This small molecule binds to this protein.
Small molecule (SMILES): Nc1ncnc2c1ncn2[C@H]1C[C@H](O)[C@@H](COP(=O)(O)O)O1

Binding-site contacts:
Ligand atom N1 contacts residue GLY638 of chain 1.IA at 3.5 Å (h-bond).
Ligand atom O5' contacts residue PRO630 of chain 1.IA at 3.9 Å.
Ligand atom N1 contacts residue PRO419 of chain 1.IA at 4.4 Å.
Ligand atom O4' contacts residue PRO630 of chain 1.IA at 3.4 Å.
Ligand atom C5 contacts residue SER631 of chain 1.IA at 3.9 Å.
Ligand atom O1P contacts residue LYS640 of chain 1.IA at 4.4 Å.
Ligand atom C5 contacts residue PRO630 of chain 1.IA at 4.1 Å (hydrophobic).
Ligand atom C8 contacts residue PRO419 of chain 1.IA at 4.4 Å (hydrophobic).
Ligand atom N7 contacts residue SER631 of chain 1.IA at 3.3 Å.
Ligand atom O4' contacts residue HIS629 of chain 1.IA at 4.2 Å.
Ligand atom N3 contacts residue PRO630 of chain 1.IA at 3.3 Å.
Ligand atom C6 contacts residue PRO419 of chain 1.IA at 4.1 Å (hydrophobic).
Ligand atom N6 contacts residue GLY638 of chain 1.IA at 3.0 Å (h-bond).
Ligand atom C1' contacts residue HIS629 of chain 1.IA at 3.8 Å.
Ligand atom C8 contacts residue SER631 of chain 1.IA at 3.8 Å.
Ligand atom C6 contacts residue VAL418 of chain 1.IA at 4.0 Å (hydrophobic).
Ligand atom C1' contacts residue PRO630 of chain 1.IA at 4.0 Å (hydrophobic).
Ligand atom C5 contacts residue PRO419 of chain 1.IA at 4.0 Å (hydrophobic).
Ligand atom N7 contacts residue PRO419 of chain 1.IA at 4.0 Å.
Ligand atom C4 contacts residue PRO419 of chain 1.IA at 4.4 Å (hydrophobic).
Ligand atom C6 contacts residue PRO630 of chain 1.IA at 4.3 Å (hydrophobic).
Ligand atom N6 contacts residue VAL418 of chain 1.IA at 3.5 Å.
Ligand atom N7 contacts residue HIS629 of chain 1.IA at 4.3 Å.
Ligand atom C6 contacts residue GLY638 of chain 1.IA at 3.9 Å.
Ligand atom N6 contacts residue PRO419 of chain 1.IA at 4.5 Å.
Ligand atom C8 contacts residue HIS629 of chain 1.IA at 3.6 Å.
Ligand atom C6 contacts residue SER631 of chain 1.IA at 4.3 Å.
Ligand atom N1 contacts residue VAL418 of chain 1.IA at 4.1 Å.
Ligand atom N9 contacts residue HIS629 of chain 1.IA at 4.3 Å.
Ligand atom C4 contacts residue SER631 of chain 1.IA at 4.4 Å.
Ligand atom P contacts residue PRO630 of chain 1.IA at 4.5 Å.
Ligand atom N6 contacts residue SER631 of chain 1.IA at 4.2 Å.
Ligand atom C2' contacts residue HIS629 of chain 1.IA at 4.5 Å.
Ligand atom N9 contacts residue PRO630 of chain 1.IA at 4.0 Å.
Ligand atom N1 contacts residue PRO630 of chain 1.IA at 4.0 Å.
Ligand atom O1P contacts residue PRO630 of chain 1.IA at 4.3 Å.
Ligand atom C4 contacts residue PRO630 of chain 1.IA at 3.6 Å (hydrophobic).
Ligand atom C2 contacts residue PRO630 of chain 1.IA at 3.5 Å (hydrophobic).
Ligand atom P contacts residue HIS627 of chain 1.IA at 4.0 Å.
Ligand atom N6 contacts residue PHE637 of chain 1.IA at 4.0 Å.

Sequence of chain 1.IA:
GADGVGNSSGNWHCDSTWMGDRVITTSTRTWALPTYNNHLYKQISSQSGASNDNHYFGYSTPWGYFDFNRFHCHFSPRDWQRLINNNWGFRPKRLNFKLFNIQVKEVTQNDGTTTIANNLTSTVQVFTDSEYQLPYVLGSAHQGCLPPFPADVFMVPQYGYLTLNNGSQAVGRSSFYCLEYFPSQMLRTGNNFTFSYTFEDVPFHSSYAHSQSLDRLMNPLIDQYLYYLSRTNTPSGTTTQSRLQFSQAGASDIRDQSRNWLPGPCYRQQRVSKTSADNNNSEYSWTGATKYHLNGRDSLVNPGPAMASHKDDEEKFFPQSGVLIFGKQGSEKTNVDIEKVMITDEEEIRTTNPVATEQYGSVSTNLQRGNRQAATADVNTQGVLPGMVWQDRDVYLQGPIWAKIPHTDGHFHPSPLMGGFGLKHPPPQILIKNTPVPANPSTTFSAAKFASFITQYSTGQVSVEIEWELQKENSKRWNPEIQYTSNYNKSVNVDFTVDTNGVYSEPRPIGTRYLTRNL